Binding-site contacts:
Ligand atom C8 contacts residue THR30 of chain 1.A at 3.9 Å.
Ligand atom C8 contacts residue THR17 of chain 1.A at 3.1 Å.
Ligand atom N2 contacts residue ASN31 of chain 1.A at 4.5 Å.
Ligand atom C8 contacts residue ASN15 of chain 1.A at 3.3 Å.
Ligand atom O5 contacts residue ASN15 of chain 1.A at 2.4 Å (h-bond).
Ligand atom N2 contacts residue ASN15 of chain 1.A at 3.0 Å (h-bond).
Ligand atom C2 contacts residue ASN15 of chain 1.A at 2.5 Å.
Ligand atom C1 contacts residue ASN15 of chain 1.A at 1.5 Å.
Ligand atom C4 contacts residue ASN15 of chain 1.A at 4.2 Å.
Ligand atom C7 contacts residue ASN15 of chain 1.A at 3.1 Å.
Ligand atom O7 contacts residue ASN15 of chain 1.A at 2.8 Å (h-bond).
Ligand atom C3 contacts residue ASN15 of chain 1.A at 3.8 Å.
Ligand atom C5 contacts residue ASN15 of chain 1.A at 3.7 Å.
Ligand atom C7 contacts residue THR17 of chain 1.A at 4.3 Å.
Ligand atom C8 contacts residue ASN31 of chain 1.A at 4.0 Å.

A small-molecule ligand and the protein it binds are described below.
Small molecule (SMILES): CC(=O)N[C@@H]1[C@@H](O)[C@H](O)[C@@H](CO)O[C@H]1O

Sequence of chain 1.A:
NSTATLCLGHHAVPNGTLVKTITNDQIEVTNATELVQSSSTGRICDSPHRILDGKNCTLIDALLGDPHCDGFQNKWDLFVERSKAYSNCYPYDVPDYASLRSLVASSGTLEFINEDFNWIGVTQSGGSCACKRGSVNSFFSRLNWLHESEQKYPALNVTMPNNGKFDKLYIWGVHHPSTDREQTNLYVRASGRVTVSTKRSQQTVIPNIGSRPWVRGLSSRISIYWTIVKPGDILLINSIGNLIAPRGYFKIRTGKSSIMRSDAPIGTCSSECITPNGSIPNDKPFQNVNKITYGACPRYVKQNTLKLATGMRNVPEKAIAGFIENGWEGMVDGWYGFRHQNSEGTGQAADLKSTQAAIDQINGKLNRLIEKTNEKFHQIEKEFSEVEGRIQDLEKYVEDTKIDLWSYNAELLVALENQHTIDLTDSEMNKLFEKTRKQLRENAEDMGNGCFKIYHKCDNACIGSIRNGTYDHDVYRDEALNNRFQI